Sequence of chain 1.B:
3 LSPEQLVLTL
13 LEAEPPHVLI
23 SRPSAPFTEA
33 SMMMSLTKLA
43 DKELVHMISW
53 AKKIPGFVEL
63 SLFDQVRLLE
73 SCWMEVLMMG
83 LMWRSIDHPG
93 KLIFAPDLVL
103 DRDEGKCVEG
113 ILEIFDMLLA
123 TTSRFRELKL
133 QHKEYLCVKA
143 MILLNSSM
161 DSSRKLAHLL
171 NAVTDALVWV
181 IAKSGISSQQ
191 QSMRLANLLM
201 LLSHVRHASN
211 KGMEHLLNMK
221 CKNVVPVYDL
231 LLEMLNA

The protein below binds the small molecule below.
Small molecule (SMILES): CC(C)C[C@H](NC(=O)[C@H](CCC(N)=O)NC(=O)[C@@H](NC(=O)[C@H](CC(C)C)NC(=O)[C@H](CCCCN)NC(=O)[C@@H](N)CC1=NC=NC1)C(C)C)C(=O)N[C@@H](CC(C)C)C(=O)N[C@H](C(=O)N[C@H](C(=O)N[C@H](C(=O)O)[C@@H](C)O)[C@@H](C)O)[C@@H](C)O

Binding-site contacts:
Ligand atom CB contacts residue GLU233 of chain 1.B at 4.1 Å.
Ligand atom C contacts residue GLU233 of chain 1.B at 3.7 Å.
Ligand atom CD2 contacts residue GLN67 of chain 1.B at 3.6 Å.
Ligand atom CD1 contacts residue VAL68 of chain 1.B at 3.6 Å (hydrophobic).
Ligand atom N contacts residue GLU233 of chain 1.B at 3.3 Å (salt-bridge).
Ligand atom O contacts residue LYS54 of chain 1.B at 2.9 Å (salt-bridge).
Ligand atom CG contacts residue ILE50 of chain 1.B at 4.0 Å (hydrophobic).
Ligand atom CB contacts residue GLU233 of chain 1.B at 3.7 Å.
Ligand atom CD1 contacts residue MET234 of chain 1.B at 4.1 Å (hydrophobic).
Ligand atom CD2 contacts residue GLU72 of chain 1.B at 3.8 Å.
Ligand atom CD1 contacts residue ILE50 of chain 1.B at 3.6 Å (hydrophobic).
Ligand atom CG2 contacts residue LEU64 of chain 1.B at 3.3 Å (hydrophobic).
Ligand atom C contacts residue ILE50 of chain 1.B at 3.8 Å (hydrophobic).
Ligand atom CD2 contacts residue LYS54 of chain 1.B at 4.3 Å.
Ligand atom CD2 contacts residue LEU71 of chain 1.B at 3.9 Å (hydrophobic).
Ligand atom CG contacts residue LEU230 of chain 1.B at 3.6 Å (hydrophobic).
Ligand atom C contacts residue GLU233 of chain 1.B at 4.1 Å.
Ligand atom CD1 contacts residue LEU230 of chain 1.B at 3.8 Å (hydrophobic).
Ligand atom CB contacts residue ILE50 of chain 1.B at 3.7 Å (hydrophobic).
Ligand atom N contacts residue ILE50 of chain 1.B at 3.9 Å.
Ligand atom C contacts residue LYS54 of chain 1.B at 3.7 Å.
Ligand atom CD2 contacts residue PHE59 of chain 1.B at 4.1 Å (hydrophobic).
Ligand atom O contacts residue LYS54 of chain 1.B at 2.6 Å (salt-bridge).
Ligand atom CD2 contacts residue VAL47 of chain 1.B at 4.2 Å (hydrophobic).
Ligand atom CD2 contacts residue VAL68 of chain 1.B at 3.4 Å (hydrophobic).
Ligand atom N contacts residue LEU230 of chain 1.B at 4.3 Å.
Ligand atom CA contacts residue GLU233 of chain 1.B at 3.7 Å.
Ligand atom CA contacts residue ILE50 of chain 1.B at 4.1 Å (hydrophobic).
Ligand atom CD2 contacts residue ILE50 of chain 1.B at 3.7 Å (hydrophobic).
Ligand atom O contacts residue ILE50 of chain 1.B at 3.8 Å.
Ligand atom CB contacts residue GLU233 of chain 1.B at 3.4 Å.
Ligand atom CG1 contacts residue LEU64 of chain 1.B at 4.3 Å (hydrophobic).
Ligand atom CG contacts residue VAL68 of chain 1.B at 4.3 Å (hydrophobic).
Ligand atom CA contacts residue GLU233 of chain 1.B at 4.1 Å.
Ligand atom CD2 contacts residue MET234 of chain 1.B at 3.8 Å (hydrophobic).
Ligand atom N contacts residue GLU233 of chain 1.B at 2.8 Å (salt-bridge).
Ligand atom CA contacts residue GLU233 of chain 1.B at 3.7 Å.
Ligand atom C contacts residue LYS54 of chain 1.B at 3.8 Å.
Ligand atom CD1 contacts residue GLN67 of chain 1.B at 4.0 Å.
Ligand atom CD1 contacts residue LEU71 of chain 1.B at 4.2 Å (hydrophobic).